Sequence of chain 1.G:
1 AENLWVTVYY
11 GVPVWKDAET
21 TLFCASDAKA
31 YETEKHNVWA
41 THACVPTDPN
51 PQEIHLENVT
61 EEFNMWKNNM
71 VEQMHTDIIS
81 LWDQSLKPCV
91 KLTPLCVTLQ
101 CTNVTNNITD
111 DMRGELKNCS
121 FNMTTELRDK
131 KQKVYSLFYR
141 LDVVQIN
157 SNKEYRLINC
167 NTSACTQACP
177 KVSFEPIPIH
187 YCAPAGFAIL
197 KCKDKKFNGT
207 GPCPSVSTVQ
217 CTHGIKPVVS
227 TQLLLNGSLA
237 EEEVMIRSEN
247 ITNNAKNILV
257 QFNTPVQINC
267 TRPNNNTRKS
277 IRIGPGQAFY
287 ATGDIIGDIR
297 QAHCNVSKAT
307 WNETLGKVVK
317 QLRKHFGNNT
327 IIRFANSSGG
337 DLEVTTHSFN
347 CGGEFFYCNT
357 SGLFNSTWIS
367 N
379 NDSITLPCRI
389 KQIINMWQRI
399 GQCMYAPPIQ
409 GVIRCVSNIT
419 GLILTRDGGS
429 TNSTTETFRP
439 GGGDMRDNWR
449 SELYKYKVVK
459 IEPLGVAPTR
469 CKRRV

Binding-site contacts:
Ligand atom C3 contacts residue ASN361 of chain 1.G at 3.7 Å.
Ligand atom C1 contacts residue ASN361 of chain 1.G at 1.4 Å.
Ligand atom C8 contacts residue GLY358 of chain 1.G at 3.7 Å.
Ligand atom N2 contacts residue ASN361 of chain 1.G at 2.8 Å (h-bond).
Ligand atom C4 contacts residue ASN361 of chain 1.G at 4.2 Å.
Ligand atom C5 contacts residue ASN361 of chain 1.G at 3.7 Å.
Ligand atom O6 contacts residue ASN361 of chain 1.G at 3.9 Å.
Ligand atom C2 contacts residue ASN361 of chain 1.G at 2.4 Å.
Ligand atom C7 contacts residue ASN361 of chain 1.G at 3.7 Å.
Ligand atom O7 contacts residue ASN361 of chain 1.G at 4.2 Å.
Ligand atom O5 contacts residue ASN361 of chain 1.G at 2.4 Å (h-bond).

This protein binds this small molecule.
Small molecule (SMILES): CC(=O)N[C@H]1[C@H](O[C@H]2[C@H](O)[C@@H](NC(C)=O)CO[C@@H]2CO)O[C@H](CO)[C@@H](O)[C@@H]1O